Sequence of chain 1.A:
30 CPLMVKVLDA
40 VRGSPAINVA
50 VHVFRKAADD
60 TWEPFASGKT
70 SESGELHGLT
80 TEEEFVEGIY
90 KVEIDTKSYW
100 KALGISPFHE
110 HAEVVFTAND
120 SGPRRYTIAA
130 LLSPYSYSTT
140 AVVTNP

Binding-site contacts:
Ligand atom CAG contacts residue JTK1 of chain 2.C at 1.0 Å.
Ligand atom CL2 contacts residue SER137 of chain 2.A at 3.5 Å.
Ligand atom CAM contacts residue LEU37 of chain 1.A at 3.9 Å (hydrophobic).
Ligand atom CL1 contacts residue LEU130 of chain 2.A at 3.9 Å.
Ligand atom CL1 contacts residue THR138 of chain 1.A at 3.6 Å.
Ligand atom OAT contacts residue JTK1 of chain 2.C at 2.5 Å.
Ligand atom CAC contacts residue JTK1 of chain 2.C at 0.1 Å.
Ligand atom CAK contacts residue LEU37 of chain 2.A at 3.8 Å (hydrophobic).
Ligand atom CAO contacts residue JTK1 of chain 2.C at 0.8 Å.
Ligand atom CAQ contacts residue JTK1 of chain 2.C at 1.2 Å.
Ligand atom CAN contacts residue JTK1 of chain 2.C at 0.9 Å.
Ligand atom CL2 contacts residue THR139 of chain 2.A at 3.9 Å.
Ligand atom OAT contacts residue LYS35 of chain 1.A at 3.0 Å.
Ligand atom CAJ contacts residue LEU37 of chain 1.A at 3.6 Å (hydrophobic).
Ligand atom CAR contacts residue LYS35 of chain 1.A at 2.8 Å.
Ligand atom CAR contacts residue JTK1 of chain 2.C at 1.5 Å.
Ligand atom CAF contacts residue JTK1 of chain 2.C at 0.8 Å.
Ligand atom CAB contacts residue JTK1 of chain 2.C at 0.3 Å.
Ligand atom FAL contacts residue JTK1 of chain 2.C at 0.7 Å.
Ligand atom CAH contacts residue JTK1 of chain 2.C at 0.8 Å.
Ligand atom CAD contacts residue LEU130 of chain 1.A at 3.9 Å (hydrophobic).
Ligand atom OAS contacts residue JTK1 of chain 2.C at 2.0 Å.
Ligand atom CAP contacts residue JTK1 of chain 2.C at 1.0 Å.
Ligand atom CAD contacts residue JTK1 of chain 2.C at 0.3 Å.
Ligand atom CAJ contacts residue JTK1 of chain 2.C at 0.8 Å.
Ligand atom CAI contacts residue ALA128 of chain 1.A at 3.8 Å (hydrophobic).
Ligand atom FAL contacts residue LEU37 of chain 2.A at 3.5 Å.
Ligand atom OAT contacts residue GLU74 of chain 1.A at 3.0 Å (salt-bridge).
Ligand atom OAS contacts residue LYS35 of chain 1.A at 2.1 Å.
Ligand atom CAI contacts residue LEU37 of chain 1.A at 3.4 Å (hydrophobic).
Ligand atom CL2 contacts residue ALA128 of chain 2.A at 3.8 Å.
Ligand atom CL2 contacts residue JTK1 of chain 2.C at 0.6 Å.
Ligand atom CAM contacts residue JTK1 of chain 2.C at 1.6 Å.
Ligand atom CL1 contacts residue JTK1 of chain 2.C at 0.6 Å.
Ligand atom CAK contacts residue JTK1 of chain 2.C at 0.8 Å.
Ligand atom FAL contacts residue ALA128 of chain 2.A at 3.9 Å.
Ligand atom CAI contacts residue JTK1 of chain 2.C at 0.7 Å.
Ligand atom CL1 contacts residue THR139 of chain 1.A at 3.8 Å.
Ligand atom CL1 contacts residue SER137 of chain 1.A at 3.4 Å.
Ligand atom CL2 contacts residue THR138 of chain 2.A at 3.8 Å.

Sequence of chain 2.A:
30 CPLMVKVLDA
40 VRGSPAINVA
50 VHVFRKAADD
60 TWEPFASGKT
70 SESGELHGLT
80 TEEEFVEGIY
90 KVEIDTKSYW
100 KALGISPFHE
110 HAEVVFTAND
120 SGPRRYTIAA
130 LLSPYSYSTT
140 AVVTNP

A protein and the small-molecule ligand that binds it are described below.
Small molecule (SMILES): C[C@@H](C(=O)O)c1ccc(-c2cc(Cl)cc(Cl)c2)c(F)c1